This protein binds this small molecule.
Small molecule (SMILES): CC(=O)N[C@@H]1[C@@H](O)[C@H](O)[C@@H](CO)O[C@H]1O

Sequence of chain 1.A:
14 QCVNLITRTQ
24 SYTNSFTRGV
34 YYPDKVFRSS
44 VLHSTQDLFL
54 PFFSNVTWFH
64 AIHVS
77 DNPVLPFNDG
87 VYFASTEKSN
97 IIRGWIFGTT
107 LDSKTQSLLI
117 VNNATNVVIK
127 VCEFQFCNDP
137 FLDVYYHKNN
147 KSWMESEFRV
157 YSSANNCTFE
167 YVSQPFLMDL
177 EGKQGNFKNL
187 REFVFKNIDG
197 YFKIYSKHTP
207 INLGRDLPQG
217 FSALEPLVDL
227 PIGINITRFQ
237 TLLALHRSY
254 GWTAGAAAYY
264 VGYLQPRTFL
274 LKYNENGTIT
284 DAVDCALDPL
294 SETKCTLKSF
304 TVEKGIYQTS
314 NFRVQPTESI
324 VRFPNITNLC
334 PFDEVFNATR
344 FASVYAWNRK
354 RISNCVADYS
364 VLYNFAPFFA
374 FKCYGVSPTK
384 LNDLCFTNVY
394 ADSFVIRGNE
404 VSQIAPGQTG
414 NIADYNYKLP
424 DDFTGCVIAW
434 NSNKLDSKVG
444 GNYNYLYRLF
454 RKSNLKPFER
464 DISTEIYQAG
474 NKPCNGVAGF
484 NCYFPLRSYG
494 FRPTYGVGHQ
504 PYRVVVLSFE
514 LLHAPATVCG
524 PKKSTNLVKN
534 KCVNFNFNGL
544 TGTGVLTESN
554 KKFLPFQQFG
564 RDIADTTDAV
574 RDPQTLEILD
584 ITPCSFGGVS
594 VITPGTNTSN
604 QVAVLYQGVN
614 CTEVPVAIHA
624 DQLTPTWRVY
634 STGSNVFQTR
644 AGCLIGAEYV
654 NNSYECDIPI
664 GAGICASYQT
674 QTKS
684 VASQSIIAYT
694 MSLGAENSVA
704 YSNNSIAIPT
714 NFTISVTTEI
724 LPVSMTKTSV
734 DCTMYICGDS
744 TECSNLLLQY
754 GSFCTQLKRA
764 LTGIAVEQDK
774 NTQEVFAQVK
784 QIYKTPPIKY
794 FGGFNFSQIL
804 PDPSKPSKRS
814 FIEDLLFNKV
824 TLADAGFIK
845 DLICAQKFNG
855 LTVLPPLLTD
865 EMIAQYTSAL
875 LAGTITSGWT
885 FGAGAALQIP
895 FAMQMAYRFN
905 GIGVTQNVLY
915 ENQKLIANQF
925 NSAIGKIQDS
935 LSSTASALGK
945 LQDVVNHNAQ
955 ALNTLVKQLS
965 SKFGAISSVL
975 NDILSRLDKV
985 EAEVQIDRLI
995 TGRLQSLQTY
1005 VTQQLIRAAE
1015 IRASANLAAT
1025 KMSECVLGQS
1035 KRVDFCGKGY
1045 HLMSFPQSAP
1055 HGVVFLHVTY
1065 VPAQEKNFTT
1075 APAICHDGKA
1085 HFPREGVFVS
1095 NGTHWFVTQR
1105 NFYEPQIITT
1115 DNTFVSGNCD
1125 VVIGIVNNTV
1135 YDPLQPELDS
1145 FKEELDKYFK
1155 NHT

Binding-site contacts:
Ligand atom C1 contacts residue ASN600 of chain 1.A at 1.4 Å.
Ligand atom C4 contacts residue ASN600 of chain 1.A at 4.3 Å.
Ligand atom O5 contacts residue ASN600 of chain 1.A at 2.4 Å (h-bond).
Ligand atom C2 contacts residue ASN600 of chain 1.A at 2.5 Å.
Ligand atom O7 contacts residue ASN600 of chain 1.A at 3.5 Å.
Ligand atom C3 contacts residue ASN600 of chain 1.A at 3.8 Å.
Ligand atom C7 contacts residue ASN600 of chain 1.A at 3.4 Å.
Ligand atom N2 contacts residue ASN600 of chain 1.A at 2.9 Å (h-bond).
Ligand atom C5 contacts residue ASN600 of chain 1.A at 3.7 Å.